Binding-site contacts:
Ligand atom O4 contacts residue GLN207 of chain 1.B at 2.7 Å (h-bond).
Ligand atom O5 contacts residue SER241 of chain 1.B at 3.4 Å (h-bond).
Ligand atom C17 contacts residue GLN207 of chain 1.B at 3.5 Å.
Ligand atom C1 contacts residue GLN207 of chain 1.B at 3.4 Å.
Ligand atom O6 contacts residue SER240 of chain 1.B at 3.4 Å (h-bond).
Ligand atom P1 contacts residue MN1 of chain 1.M at 3.4 Å.
Ligand atom O10 contacts residue ARG190 of chain 1.B at 2.9 Å (salt-bridge).
Ligand atom O8 contacts residue K1 of chain 1.L at 2.9 Å.
Ligand atom O11 contacts residue GLU299 of chain 1.B at 3.3 Å.
Ligand atom O2 contacts residue ALA189 of chain 1.B at 3.3 Å.
Ligand atom O9 contacts residue LYS408 of chain 1.B at 2.7 Å (salt-bridge).
Ligand atom C10 contacts residue ILE344 of chain 1.B at 3.3 Å (hydrophobic).
Ligand atom O3 contacts residue ILE188 of chain 1.B at 2.8 Å (h-bond).
Ligand atom C11 contacts residue SER241 of chain 1.B at 3.5 Å.
Ligand atom O8 contacts residue HIS208 of chain 1.B at 3.3 Å (h-bond).
Ligand atom O11 contacts residue MET300 of chain 1.B at 3.2 Å (h-bond).
Ligand atom C21 contacts residue THR170 of chain 1.B at 3.6 Å.
Ligand atom O5 contacts residue MET242 of chain 1.B at 3.2 Å.
Ligand atom N4 contacts residue ILE188 of chain 1.B at 3.5 Å (h-bond).
Ligand atom O6 contacts residue K1 of chain 1.L at 3.0 Å.
Ligand atom C2 contacts residue ALA189 of chain 1.B at 3.6 Å (hydrophobic).
Ligand atom O8 contacts residue GLU250 of chain 1.B at 3.2 Å (salt-bridge).
Ligand atom O9 contacts residue MN1 of chain 1.M at 3.6 Å.
Ligand atom O5 contacts residue PRO243 of chain 1.B at 3.2 Å (h-bond).
Ligand atom O6 contacts residue SER187 of chain 1.B at 3.3 Å.
Ligand atom O1 contacts residue GLN207 of chain 1.B at 2.8 Å (h-bond).
Ligand atom C6 contacts residue ILE344 of chain 1.B at 3.4 Å (hydrophobic).
Ligand atom N2 contacts residue GLN207 of chain 1.B at 3.2 Å (h-bond).
Ligand atom O9 contacts residue HIS208 of chain 1.B at 3.5 Å (h-bond).
Ligand atom O7 contacts residue HIS208 of chain 1.B at 2.7 Å (h-bond).
Ligand atom O8 contacts residue MN1 of chain 1.M at 2.2 Å.
Ligand atom O2 contacts residue ARG190 of chain 1.B at 2.8 Å (salt-bridge).
Ligand atom O10 contacts residue GLU299 of chain 1.B at 3.4 Å.
Ligand atom C14 contacts residue ILE188 of chain 1.B at 3.4 Å (hydrophobic).
Ligand atom P1 contacts residue K1 of chain 1.L at 3.5 Å.
Ligand atom C16 contacts residue SER240 of chain 1.B at 3.5 Å.
Ligand atom O8 contacts residue ASN185 of chain 1.B at 2.9 Å (h-bond).
Ligand atom C12 contacts residue THR170 of chain 1.B at 3.3 Å.
Ligand atom C22 contacts residue THR170 of chain 1.B at 3.5 Å.
Ligand atom O9 contacts residue PRO243 of chain 1.B at 3.6 Å.

The small molecule below binds the protein below.
Small molecule (SMILES): CC1=C(C(=O)O)[C@@H]2CC(C)(C)c3c(C)c(C)cc4c3N2[C@@]12C(=O)NC(=O)N=C2N4C[C@H](O)[C@H](O)[C@H](O)COP(=O)(O)O

Sequence of chain 1.B:
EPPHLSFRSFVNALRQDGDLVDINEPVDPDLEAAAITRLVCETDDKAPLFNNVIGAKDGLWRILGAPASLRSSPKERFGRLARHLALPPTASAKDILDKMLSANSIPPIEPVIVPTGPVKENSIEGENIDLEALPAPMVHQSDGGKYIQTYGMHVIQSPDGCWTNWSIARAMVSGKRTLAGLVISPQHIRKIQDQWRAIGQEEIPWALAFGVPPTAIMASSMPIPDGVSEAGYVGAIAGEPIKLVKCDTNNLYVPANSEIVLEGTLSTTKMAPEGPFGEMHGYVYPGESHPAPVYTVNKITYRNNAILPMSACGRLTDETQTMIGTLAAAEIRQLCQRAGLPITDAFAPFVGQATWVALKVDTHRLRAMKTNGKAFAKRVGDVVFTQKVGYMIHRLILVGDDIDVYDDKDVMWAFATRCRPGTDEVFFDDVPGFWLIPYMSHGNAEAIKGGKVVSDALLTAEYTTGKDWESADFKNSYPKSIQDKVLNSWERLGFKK